Sequence of chain 1.B:
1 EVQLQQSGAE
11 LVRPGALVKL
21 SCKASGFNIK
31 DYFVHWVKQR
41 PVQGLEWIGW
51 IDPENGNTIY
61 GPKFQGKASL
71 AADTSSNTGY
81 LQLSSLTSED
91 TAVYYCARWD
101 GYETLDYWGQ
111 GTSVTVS

Binding-site contacts:
Ligand atom C1 contacts residue HIS133 of chain 1.A at 4.0 Å.
Ligand atom C2 contacts residue ASN136 of chain 1.A at 2.5 Å.
Ligand atom N2 contacts residue ASN136 of chain 1.A at 2.9 Å (h-bond).
Ligand atom C8 contacts residue ASN136 of chain 1.A at 4.4 Å.
Ligand atom O5 contacts residue ASN136 of chain 1.A at 2.4 Å (h-bond).
Ligand atom C3 contacts residue ASN136 of chain 1.A at 3.8 Å.
Ligand atom C1 contacts residue MET140 of chain 1.A at 4.1 Å (hydrophobic).
Ligand atom C5 contacts residue ASN136 of chain 1.A at 3.7 Å.
Ligand atom C7 contacts residue ASN136 of chain 1.A at 3.4 Å.
Ligand atom O7 contacts residue ASN136 of chain 1.A at 3.4 Å.
Ligand atom C4 contacts residue ASN136 of chain 1.A at 4.3 Å.
Ligand atom C1 contacts residue ASN136 of chain 1.A at 1.4 Å.
Ligand atom O6 contacts residue GLU103 of chain 1.B at 4.1 Å.
Ligand atom C5 contacts residue HIS133 of chain 1.A at 4.5 Å.
Ligand atom O5 contacts residue HIS133 of chain 1.A at 3.3 Å.
Ligand atom C6 contacts residue HIS133 of chain 1.A at 4.1 Å.

This small molecule binds to this protein.
Small molecule (SMILES): CC(=O)N[C@@H]1[C@@H](O)[C@H](O)[C@@H](CO)O[C@H]1O

Sequence of chain 1.A:
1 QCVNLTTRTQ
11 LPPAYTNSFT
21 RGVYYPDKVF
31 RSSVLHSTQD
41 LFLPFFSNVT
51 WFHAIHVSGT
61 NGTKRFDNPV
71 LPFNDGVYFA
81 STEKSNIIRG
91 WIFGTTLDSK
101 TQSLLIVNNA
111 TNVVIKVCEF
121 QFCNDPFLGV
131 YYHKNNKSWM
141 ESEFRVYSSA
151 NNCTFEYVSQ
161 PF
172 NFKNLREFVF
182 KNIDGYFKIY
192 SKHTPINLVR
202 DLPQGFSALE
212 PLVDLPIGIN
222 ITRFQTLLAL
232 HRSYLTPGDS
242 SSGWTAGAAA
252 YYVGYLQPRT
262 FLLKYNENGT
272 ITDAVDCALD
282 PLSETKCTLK